Sequence of chain 1.A:
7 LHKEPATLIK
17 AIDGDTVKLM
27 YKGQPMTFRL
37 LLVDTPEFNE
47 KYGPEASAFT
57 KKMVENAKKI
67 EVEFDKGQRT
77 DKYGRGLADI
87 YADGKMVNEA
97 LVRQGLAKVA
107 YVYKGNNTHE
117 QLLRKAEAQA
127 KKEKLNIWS

Binding-site contacts:
Ligand atom O6P contacts residue ARG35 of chain 1.A at 2.9 Å (salt-bridge).
Ligand atom O4 contacts residue LEU83 of chain 1.A at 3.7 Å.
Ligand atom O2 contacts residue TYR109 of chain 1.A at 4.1 Å.
Ligand atom C2' contacts residue TYR107 of chain 1.A at 4.0 Å (hydrophobic).
Ligand atom O1P contacts residue LYS78 of chain 1.A at 2.5 Å (salt-bridge).
Ligand atom C5M contacts residue ARG35 of chain 1.A at 3.8 Å.
Ligand atom N3 contacts residue TYR109 of chain 1.A at 3.5 Å.
Ligand atom O4P contacts residue ARG35 of chain 1.A at 2.9 Å (salt-bridge).
Ligand atom C5M contacts residue LEU36 of chain 1.A at 4.0 Å (hydrophobic).
Ligand atom O3' contacts residue LYS78 of chain 1.A at 3.2 Å (salt-bridge).
Ligand atom O6P contacts residue ASP40 of chain 1.A at 3.3 Å (salt-bridge).
Ligand atom O1P contacts residue TYR79 of chain 1.A at 3.4 Å (h-bond).
Ligand atom P1 contacts residue LYS78 of chain 1.A at 3.4 Å.
Ligand atom C5' contacts residue TYR107 of chain 1.A at 3.4 Å (hydrophobic).
Ligand atom C4' contacts residue ARG81 of chain 1.A at 3.9 Å.
Ligand atom C5 contacts residue LEU83 of chain 1.A at 3.8 Å (hydrophobic).
Ligand atom C4 contacts residue TYR109 of chain 1.A at 3.8 Å (hydrophobic).
Ligand atom C2 contacts residue ASP77 of chain 1.A at 4.0 Å.
Ligand atom P2 contacts residue ARG35 of chain 1.A at 3.6 Å.
Ligand atom P1 contacts residue TYR79 of chain 1.A at 3.6 Å.
Ligand atom N3 contacts residue LEU83 of chain 1.A at 3.8 Å.
Ligand atom C5 contacts residue TYR107 of chain 1.A at 3.9 Å (hydrophobic).
Ligand atom C5M contacts residue TYR107 of chain 1.A at 3.7 Å (hydrophobic).
Ligand atom O4' contacts residue ARG81 of chain 1.A at 3.0 Å (salt-bridge).
Ligand atom O5' contacts residue ARG35 of chain 1.A at 3.8 Å.
Ligand atom O4P contacts residue ARG81 of chain 1.A at 2.9 Å (salt-bridge).
Ligand atom O5' contacts residue ARG81 of chain 1.A at 3.2 Å (salt-bridge).
Ligand atom C4 contacts residue LEU83 of chain 1.A at 3.5 Å (hydrophobic).
Ligand atom C3' contacts residue TYR107 of chain 1.A at 3.9 Å (hydrophobic).
Ligand atom O4 contacts residue LEU37 of chain 1.A at 3.8 Å.
Ligand atom O2P contacts residue LYS78 of chain 1.A at 3.7 Å.
Ligand atom O4' contacts residue ASP77 of chain 1.A at 4.1 Å.
Ligand atom O6P contacts residue TYR107 of chain 1.A at 4.0 Å.
Ligand atom O6P contacts residue CA1 of chain 1.B at 3.1 Å.
Ligand atom C2 contacts residue TYR109 of chain 1.A at 4.0 Å (hydrophobic).
Ligand atom O4 contacts residue TYR109 of chain 1.A at 4.0 Å.
Ligand atom C2' contacts residue TYR109 of chain 1.A at 3.6 Å (hydrophobic).
Ligand atom O2P contacts residue TYR79 of chain 1.A at 2.7 Å (h-bond).
Ligand atom O2 contacts residue ASP77 of chain 1.A at 3.8 Å.
Ligand atom P2 contacts residue ARG81 of chain 1.A at 4.0 Å.

This small molecule binds to this protein.
Small molecule (SMILES): Cc1cn([C@H]2C[C@H](OP(=O)(O)O)[C@@H](COP(=O)(O)O)O2)c(=O)[nH]c1=O